Sequence of chain 3.A:
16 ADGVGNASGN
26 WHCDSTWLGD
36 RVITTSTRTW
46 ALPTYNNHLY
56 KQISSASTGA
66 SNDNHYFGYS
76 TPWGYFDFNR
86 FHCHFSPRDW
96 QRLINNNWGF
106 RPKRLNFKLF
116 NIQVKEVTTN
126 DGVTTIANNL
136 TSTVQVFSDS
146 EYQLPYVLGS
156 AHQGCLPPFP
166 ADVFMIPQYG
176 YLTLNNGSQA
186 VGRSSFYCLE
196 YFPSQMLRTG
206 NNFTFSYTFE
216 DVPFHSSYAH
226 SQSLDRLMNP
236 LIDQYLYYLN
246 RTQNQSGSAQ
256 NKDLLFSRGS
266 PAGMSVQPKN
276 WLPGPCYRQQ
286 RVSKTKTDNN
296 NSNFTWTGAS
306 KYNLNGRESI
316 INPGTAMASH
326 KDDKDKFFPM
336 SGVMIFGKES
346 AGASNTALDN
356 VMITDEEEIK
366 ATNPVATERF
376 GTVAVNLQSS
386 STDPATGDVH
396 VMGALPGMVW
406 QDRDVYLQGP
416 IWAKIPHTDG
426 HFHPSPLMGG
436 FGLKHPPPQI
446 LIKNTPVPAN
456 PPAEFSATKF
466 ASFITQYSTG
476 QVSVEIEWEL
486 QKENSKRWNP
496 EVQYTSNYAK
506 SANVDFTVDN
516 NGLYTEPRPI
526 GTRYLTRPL

Binding-site contacts:
Ligand atom O1P contacts residue HIS426 of chain 3.A at 2.7 Å (h-bond).
Ligand atom N7 contacts residue GLY437 of chain 3.A at 3.5 Å (h-bond).
Ligand atom N6 contacts residue SER430 of chain 3.A at 3.7 Å.
Ligand atom C4 contacts residue PRO218 of chain 3.A at 4.1 Å (hydrophobic).
Ligand atom N9 contacts residue GLY437 of chain 3.A at 3.3 Å (h-bond).
Ligand atom O3' contacts residue LYS439 of chain 3.A at 3.5 Å.
Ligand atom O3' contacts residue GLU215 of chain 3.A at 3.5 Å (salt-bridge).
Ligand atom N1 contacts residue HIS428 of chain 3.A at 3.3 Å.
Ligand atom C2' contacts residue ASP216 of chain 3.A at 4.3 Å.
Ligand atom O2P contacts residue HIS426 of chain 3.A at 3.6 Å.
Ligand atom N9 contacts residue PRO218 of chain 3.A at 4.2 Å.
Ligand atom C2' contacts residue GLY437 of chain 3.A at 2.8 Å.
Ligand atom O1P contacts residue LYS439 of chain 3.A at 2.6 Å.
Ligand atom P contacts residue LYS439 of chain 3.A at 3.3 Å.
Ligand atom N6 contacts residue HIS428 of chain 3.A at 4.0 Å.
Ligand atom N7 contacts residue PRO429 of chain 3.A at 4.3 Å.
Ligand atom C1' contacts residue GLY437 of chain 3.A at 3.3 Å.
Ligand atom C2' contacts residue GLU215 of chain 3.A at 3.6 Å.
Ligand atom O5' contacts residue LYS439 of chain 3.A at 3.8 Å.
Ligand atom C6 contacts residue HIS428 of chain 3.A at 4.2 Å.
Ligand atom C8 contacts residue PRO218 of chain 3.A at 4.2 Å (hydrophobic).
Ligand atom O3' contacts residue GLY437 of chain 3.A at 3.9 Å.
Ligand atom C5 contacts residue PRO218 of chain 3.A at 4.0 Å (hydrophobic).
Ligand atom N9 contacts residue PRO429 of chain 3.A at 4.3 Å.
Ligand atom C3' contacts residue GLY437 of chain 3.A at 3.9 Å.
Ligand atom C3' contacts residue GLU215 of chain 3.A at 3.3 Å.
Ligand atom O3P contacts residue LYS439 of chain 3.A at 2.9 Å.
Ligand atom N7 contacts residue PRO218 of chain 3.A at 4.0 Å.
Ligand atom O3' contacts residue ILE420 of chain 3.A at 4.2 Å.
Ligand atom N7 contacts residue VAL217 of chain 3.A at 3.7 Å.
Ligand atom C8 contacts residue GLY437 of chain 3.A at 2.8 Å.
Ligand atom C8 contacts residue PRO429 of chain 3.A at 4.3 Å (hydrophobic).
Ligand atom C2 contacts residue HIS428 of chain 3.A at 3.8 Å.
Ligand atom N3 contacts residue PRO429 of chain 3.A at 4.4 Å.
Ligand atom P contacts residue HIS426 of chain 3.A at 3.9 Å.
Ligand atom C8 contacts residue VAL217 of chain 3.A at 3.5 Å (hydrophobic).
Ligand atom N9 contacts residue VAL217 of chain 3.A at 4.4 Å.
Ligand atom N6 contacts residue ASP407 of chain 3.A at 3.6 Å (salt-bridge).
Ligand atom C6 contacts residue SER430 of chain 3.A at 4.2 Å.
Ligand atom C6 contacts residue PRO218 of chain 3.A at 4.2 Å (hydrophobic).

A protein and the small-molecule ligand that binds it are described below.
Small molecule (SMILES): Nc1ncnc2c1ncn2[C@@H]1C[C@@H](O)[C@@H](COP(=O)(O)O)O1